Sequence of chain 32.E:
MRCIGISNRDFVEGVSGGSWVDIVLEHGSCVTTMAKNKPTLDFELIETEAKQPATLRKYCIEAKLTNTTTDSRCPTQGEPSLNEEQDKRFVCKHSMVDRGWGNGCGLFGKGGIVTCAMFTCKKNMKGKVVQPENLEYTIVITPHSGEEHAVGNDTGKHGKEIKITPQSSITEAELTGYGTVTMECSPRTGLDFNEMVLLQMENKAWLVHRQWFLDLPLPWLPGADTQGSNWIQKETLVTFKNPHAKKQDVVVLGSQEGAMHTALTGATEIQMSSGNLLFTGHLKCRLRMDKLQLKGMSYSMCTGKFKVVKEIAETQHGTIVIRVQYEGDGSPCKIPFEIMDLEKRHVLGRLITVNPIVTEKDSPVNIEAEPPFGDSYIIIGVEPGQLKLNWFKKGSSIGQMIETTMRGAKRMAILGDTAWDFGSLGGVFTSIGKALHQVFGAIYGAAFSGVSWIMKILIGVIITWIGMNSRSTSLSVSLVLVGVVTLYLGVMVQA

Binding-site contacts:
Ligand atom C3 contacts residue HIS149 of chain 32.E at 4.5 Å.
Ligand atom C5 contacts residue HIS158 of chain 32.E at 4.2 Å.
Ligand atom O5 contacts residue THR155 of chain 32.E at 4.3 Å.
Ligand atom C2 contacts residue HIS149 of chain 32.E at 3.7 Å.
Ligand atom C7 contacts residue ASN153 of chain 32.E at 3.3 Å.
Ligand atom C6 contacts residue HIS158 of chain 32.E at 4.0 Å.
Ligand atom O6 contacts residue HIS149 of chain 32.E at 3.0 Å (h-bond).
Ligand atom O7 contacts residue ASN153 of chain 32.E at 3.3 Å (h-bond).
Ligand atom C5 contacts residue ASN153 of chain 32.E at 3.6 Å.
Ligand atom O3 contacts residue HIS149 of chain 32.E at 4.2 Å.
Ligand atom C4 contacts residue HIS149 of chain 32.E at 4.4 Å.
Ligand atom C2 contacts residue ASN153 of chain 32.E at 2.4 Å.
Ligand atom C8 contacts residue GLY102 of chain 32.C at 3.3 Å.
Ligand atom C1 contacts residue THR155 of chain 32.E at 4.0 Å.
Ligand atom O6 contacts residue GLY156 of chain 32.E at 4.5 Å.
Ligand atom C4 contacts residue ASN153 of chain 32.E at 4.2 Å.
Ligand atom C1 contacts residue ASN153 of chain 32.E at 1.4 Å.
Ligand atom C8 contacts residue ASN153 of chain 32.E at 4.0 Å.
Ligand atom O5 contacts residue ASN153 of chain 32.E at 2.3 Å (h-bond).
Ligand atom C3 contacts residue ASN153 of chain 32.E at 3.8 Å.
Ligand atom C1 contacts residue HIS158 of chain 32.E at 3.9 Å.
Ligand atom O5 contacts residue HIS158 of chain 32.E at 3.1 Å (h-bond).
Ligand atom N2 contacts residue ASN153 of chain 32.E at 2.9 Å (h-bond).
Ligand atom C7 contacts residue HIS149 of chain 32.E at 4.5 Å.
Ligand atom C5 contacts residue HIS149 of chain 32.E at 4.4 Å.
Ligand atom C1 contacts residue HIS149 of chain 32.E at 3.6 Å.
Ligand atom C6 contacts residue HIS149 of chain 32.E at 4.2 Å.
Ligand atom O6 contacts residue HIS158 of chain 32.E at 2.8 Å (h-bond).
Ligand atom O6 contacts residue ASN153 of chain 32.E at 4.5 Å.
Ligand atom O5 contacts residue HIS149 of chain 32.E at 3.5 Å (h-bond).
Ligand atom O7 contacts residue HIS149 of chain 32.E at 3.6 Å.

Sequence of chain 32.C:
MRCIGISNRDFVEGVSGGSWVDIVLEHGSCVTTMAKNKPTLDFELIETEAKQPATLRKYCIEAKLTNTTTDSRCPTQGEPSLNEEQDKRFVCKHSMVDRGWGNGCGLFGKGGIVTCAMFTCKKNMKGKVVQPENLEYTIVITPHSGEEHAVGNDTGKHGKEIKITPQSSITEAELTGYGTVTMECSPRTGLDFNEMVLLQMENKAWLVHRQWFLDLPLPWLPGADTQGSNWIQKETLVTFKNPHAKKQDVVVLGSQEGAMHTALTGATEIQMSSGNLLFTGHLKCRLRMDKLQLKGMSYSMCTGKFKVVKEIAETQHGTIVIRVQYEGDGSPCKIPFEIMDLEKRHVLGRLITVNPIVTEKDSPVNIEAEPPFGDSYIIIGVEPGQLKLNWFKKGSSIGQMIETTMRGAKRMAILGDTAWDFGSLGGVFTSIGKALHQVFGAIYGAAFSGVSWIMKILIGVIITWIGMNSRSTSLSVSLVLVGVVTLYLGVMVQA

A protein and the small-molecule ligand that binds it are described below.
Small molecule (SMILES): CC(=O)N[C@H]1[C@H](O[C@H]2[C@H](O)[C@@H](NC(C)=O)CO[C@@H]2CO)O[C@H](CO)[C@@H](O)[C@@H]1O